Sequence of chain 1.A:
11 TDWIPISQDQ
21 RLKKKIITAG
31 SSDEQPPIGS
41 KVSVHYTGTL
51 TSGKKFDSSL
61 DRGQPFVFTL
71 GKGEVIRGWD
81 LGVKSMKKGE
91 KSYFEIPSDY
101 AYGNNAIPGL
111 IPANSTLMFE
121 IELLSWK

A protein and the small-molecule ligand that binds it are described below.
Small molecule (SMILES): C=CC[C@@H]1/C=C(\C)C[C@H](C)C[C@H](OC)[C@H]2O[C@@](O)(C(=O)C(=O)N3CCCC[C@H]3C(=O)O[C@H](/C(C)=C/[C@@H]3CC[C@@H](O)[C@H](OC)C3)[C@H](C)[C@@H](O)CC1=O)[C@H](C)C[C@@H]2OC

Binding-site contacts:
Ligand atom C9 contacts residue ASP57 of chain 1.A at 3.8 Å.
Ligand atom C11 contacts residue TYR102 of chain 1.A at 3.4 Å (hydrophobic).
Ligand atom C35 contacts residue TYR102 of chain 1.A at 3.3 Å (hydrophobic).
Ligand atom C17 contacts residue PHE66 of chain 1.A at 3.8 Å (hydrophobic).
Ligand atom C4 contacts residue TRP79 of chain 1.A at 3.6 Å (hydrophobic).
Ligand atom O4 contacts residue PHE119 of chain 1.A at 3.8 Å.
Ligand atom O3 contacts residue TYR102 of chain 1.A at 2.5 Å (h-bond).
Ligand atom O6 contacts residue ASP57 of chain 1.A at 3.0 Å (salt-bridge).
Ligand atom C36 contacts residue PHE66 of chain 1.A at 3.6 Å (hydrophobic).
Ligand atom O2 contacts residue VAL75 of chain 1.A at 3.1 Å.
Ligand atom C14 contacts residue ASP57 of chain 1.A at 3.6 Å.
Ligand atom O10 contacts residue GLU74 of chain 1.A at 2.6 Å (salt-bridge).
Ligand atom C35 contacts residue ILE111 of chain 1.A at 3.8 Å (hydrophobic).
Ligand atom C10 contacts residue ASP57 of chain 1.A at 3.5 Å.
Ligand atom C5 contacts residue PHE66 of chain 1.A at 3.8 Å (hydrophobic).
Ligand atom C4 contacts residue PHE66 of chain 1.A at 3.6 Å (hydrophobic).
Ligand atom C29 contacts residue TYR102 of chain 1.A at 3.9 Å (hydrophobic).
Ligand atom C27 contacts residue TYR102 of chain 1.A at 3.7 Å (hydrophobic).
Ligand atom C1 contacts residue TYR102 of chain 1.A at 3.4 Å (hydrophobic).
Ligand atom O5 contacts residue ASP57 of chain 1.A at 3.1 Å (salt-bridge).
Ligand atom C44 contacts residue ARG62 of chain 1.A at 3.6 Å.
Ligand atom N7 contacts residue TYR102 of chain 1.A at 3.6 Å (h-bond).
Ligand atom O3 contacts residue PHE119 of chain 1.A at 3.6 Å.
Ligand atom O1 contacts residue TYR102 of chain 1.A at 3.4 Å (h-bond).
Ligand atom O4 contacts residue PHE56 of chain 1.A at 3.6 Å.
Ligand atom C36 contacts residue TYR46 of chain 1.A at 3.8 Å (hydrophobic).
Ligand atom O4 contacts residue TYR46 of chain 1.A at 3.4 Å.
Ligand atom C8 contacts residue TYR102 of chain 1.A at 3.1 Å (hydrophobic).
Ligand atom C3 contacts residue TRP79 of chain 1.A at 3.4 Å (hydrophobic).
Ligand atom C2 contacts residue TYR102 of chain 1.A at 3.5 Å (hydrophobic).
Ligand atom O2 contacts residue ILE76 of chain 1.A at 2.9 Å (h-bond).
Ligand atom C41 contacts residue PHE66 of chain 1.A at 3.8 Å (hydrophobic).
Ligand atom C45 contacts residue ALA101 of chain 1.A at 3.6 Å (hydrophobic).
Ligand atom C24 contacts residue GLU74 of chain 1.A at 3.8 Å.
Ligand atom C15 contacts residue ASP57 of chain 1.A at 3.8 Å.
Ligand atom C6 contacts residue TYR46 of chain 1.A at 3.6 Å (hydrophobic).
Ligand atom C42 contacts residue TYR102 of chain 1.A at 3.3 Å (hydrophobic).
Ligand atom C5 contacts residue TYR46 of chain 1.A at 3.6 Å (hydrophobic).
Ligand atom O4 contacts residue ASP57 of chain 1.A at 3.4 Å (salt-bridge).
Ligand atom O5 contacts residue TYR46 of chain 1.A at 3.7 Å.